Binding-site contacts:
Ligand atom C3 contacts residue TYR170 of chain 1.Y at 3.1 Å (hydrophobic).
Ligand atom CB contacts residue THR1 of chain 1.Y at 2.7 Å.
Ligand atom O contacts residue THR21 of chain 1.Y at 2.9 Å (h-bond).
Ligand atom C3 contacts residue ARG19 of chain 1.Y at 3.4 Å.
Ligand atom N contacts residue THR21 of chain 1.Y at 3.0 Å (h-bond).
Ligand atom C3 contacts residue THR1 of chain 1.Y at 2.5 Å.
Ligand atom CA contacts residue GLY47 of chain 1.Y at 3.3 Å.
Ligand atom CB contacts residue GLY47 of chain 1.Y at 3.8 Å.
Ligand atom CA contacts residue ARG19 of chain 1.Y at 3.7 Å.
Ligand atom C contacts residue THR1 of chain 1.Y at 1.4 Å.
Ligand atom CG2 contacts residue ARG19 of chain 1.Y at 3.8 Å.
Ligand atom C1 contacts residue THR1 of chain 1.Y at 2.5 Å.
Ligand atom N contacts residue THR1 of chain 1.Y at 3.7 Å.
Ligand atom O contacts residue THR1 of chain 1.Y at 2.3 Å (h-bond).
Ligand atom CD1 contacts residue MET45 of chain 1.Y at 3.8 Å (hydrophobic).
Ligand atom CG1 contacts residue GLY47 of chain 1.Y at 3.5 Å.
Ligand atom C contacts residue THR21 of chain 1.Y at 3.8 Å.
Ligand atom C contacts residue LYS33 of chain 1.Y at 3.9 Å.
Ligand atom O contacts residue GLY47 of chain 1.Y at 3.1 Å (h-bond).
Ligand atom C2 contacts residue THR1 of chain 1.Y at 1.5 Å.
Ligand atom CB contacts residue LYS33 of chain 1.Y at 3.7 Å.
Ligand atom CA contacts residue THR21 of chain 1.Y at 3.7 Å.
Ligand atom CD2 contacts residue ALA27 of chain 1.Y at 3.4 Å (hydrophobic).
Ligand atom C2 contacts residue MES1 of chain 1.VA at 3.7 Å.
Ligand atom CA contacts residue THR21 of chain 1.Y at 3.9 Å.
Ligand atom O contacts residue GLY48 of chain 1.Y at 3.9 Å.
Ligand atom N contacts residue ASP126 of chain 1.Z at 3.2 Å (salt-bridge).
Ligand atom C1 contacts residue MES1 of chain 1.VA at 3.1 Å.
Ligand atom CG1 contacts residue ALA46 of chain 1.Y at 3.8 Å (hydrophobic).
Ligand atom CG1 contacts residue THR1 of chain 1.Y at 3.1 Å.
Ligand atom C contacts residue GLY47 of chain 1.Y at 3.6 Å.
Ligand atom C contacts residue ASP126 of chain 1.Z at 3.8 Å.
Ligand atom O contacts residue THR1 of chain 1.Y at 3.5 Å (h-bond).
Ligand atom O contacts residue ALA49 of chain 1.Y at 3.1 Å (h-bond).
Ligand atom O contacts residue ALA20 of chain 1.Y at 3.4 Å.
Ligand atom CA contacts residue THR1 of chain 1.Y at 2.4 Å.
Ligand atom O contacts residue MES1 of chain 1.VA at 3.0 Å (h-bond).
Ligand atom O contacts residue THR21 of chain 1.Y at 3.3 Å (h-bond).
Ligand atom CH3 contacts residue ASP126 of chain 1.Z at 3.5 Å.
Ligand atom N contacts residue GLY47 of chain 1.Y at 2.9 Å (h-bond).

Sequence of chain 1.Z:
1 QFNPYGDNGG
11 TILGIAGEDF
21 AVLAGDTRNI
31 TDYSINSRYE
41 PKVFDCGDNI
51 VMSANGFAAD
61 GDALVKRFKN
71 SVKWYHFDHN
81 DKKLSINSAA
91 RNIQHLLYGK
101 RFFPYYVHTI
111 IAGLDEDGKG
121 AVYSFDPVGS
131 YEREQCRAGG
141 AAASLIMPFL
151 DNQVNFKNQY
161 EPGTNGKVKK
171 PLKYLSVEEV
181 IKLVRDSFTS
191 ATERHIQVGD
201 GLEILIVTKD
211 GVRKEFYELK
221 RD

A small-molecule ligand and the protein it binds are described below.
Small molecule (SMILES): CC[C@H](C)[C@H](NC(=O)[C@H](C)NC(=O)[C@H](CC(C)C)NC(C)=O)[C@@H](O)[C@H](C)CO

Sequence of chain 1.Y:
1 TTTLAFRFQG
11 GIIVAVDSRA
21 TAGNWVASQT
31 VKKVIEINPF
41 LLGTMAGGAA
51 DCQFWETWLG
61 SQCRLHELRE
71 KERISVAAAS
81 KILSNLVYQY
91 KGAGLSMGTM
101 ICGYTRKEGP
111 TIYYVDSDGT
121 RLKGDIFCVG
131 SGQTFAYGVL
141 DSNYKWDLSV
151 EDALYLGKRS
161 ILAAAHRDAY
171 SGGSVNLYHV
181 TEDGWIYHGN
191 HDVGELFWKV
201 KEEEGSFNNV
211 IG